Sequence of chain 1.C:
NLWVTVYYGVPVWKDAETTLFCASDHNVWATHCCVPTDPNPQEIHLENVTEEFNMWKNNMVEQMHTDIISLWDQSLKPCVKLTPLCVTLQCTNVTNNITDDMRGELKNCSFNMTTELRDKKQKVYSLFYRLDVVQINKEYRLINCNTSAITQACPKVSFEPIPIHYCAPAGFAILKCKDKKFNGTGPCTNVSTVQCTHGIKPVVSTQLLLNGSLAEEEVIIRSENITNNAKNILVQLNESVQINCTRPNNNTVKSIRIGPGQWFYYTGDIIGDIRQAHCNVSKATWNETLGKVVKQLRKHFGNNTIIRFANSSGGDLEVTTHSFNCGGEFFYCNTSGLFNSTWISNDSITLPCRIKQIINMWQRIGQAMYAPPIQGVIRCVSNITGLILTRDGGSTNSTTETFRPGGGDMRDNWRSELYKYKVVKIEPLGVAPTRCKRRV

The small molecule below binds the protein below.
Small molecule (SMILES): CC(=O)N[C@H]1[C@H](O[C@H]2[C@H](O)[C@@H](NC(C)=O)CO[C@@H]2CO)O[C@H](CO)[C@@H](O)[C@@H]1O

Binding-site contacts:
Ligand atom C5 contacts residue ASN303 of chain 1.C at 3.7 Å.
Ligand atom O4 contacts residue THR51 of chain 1.F at 4.0 Å.
Ligand atom O5 contacts residue SER52 of chain 1.F at 3.8 Å.
Ligand atom C1 contacts residue TYR49 of chain 1.F at 3.7 Å (hydrophobic).
Ligand atom O5 contacts residue ASN303 of chain 1.C at 2.4 Å (h-bond).
Ligand atom O4 contacts residue MET31 of chain 1.F at 4.2 Å.
Ligand atom C8 contacts residue PRO301 of chain 1.C at 3.8 Å (hydrophobic).
Ligand atom C1 contacts residue SER52 of chain 1.F at 3.9 Å.
Ligand atom N2 contacts residue THR51 of chain 1.F at 4.1 Å.
Ligand atom C4 contacts residue THR51 of chain 1.F at 4.1 Å.
Ligand atom C4 contacts residue SER52 of chain 1.F at 3.4 Å.
Ligand atom O4 contacts residue SER52 of chain 1.F at 4.2 Å.
Ligand atom C7 contacts residue ASN303 of chain 1.C at 3.2 Å.
Ligand atom N2 contacts residue VAL442 of chain 1.C at 4.2 Å.
Ligand atom O3 contacts residue MET31 of chain 1.F at 3.3 Å.
Ligand atom C7 contacts residue TYR49 of chain 1.F at 3.7 Å (hydrophobic).
Ligand atom C5 contacts residue SER52 of chain 1.F at 3.4 Å.
Ligand atom C6 contacts residue SER52 of chain 1.F at 3.8 Å.
Ligand atom C3 contacts residue MET31 of chain 1.F at 4.0 Å (hydrophobic).
Ligand atom N2 contacts residue MET31 of chain 1.F at 3.8 Å.
Ligand atom O7 contacts residue MET31 of chain 1.F at 3.3 Å.
Ligand atom O5 contacts residue TYR49 of chain 1.F at 3.3 Å.
Ligand atom N2 contacts residue ASN303 of chain 1.C at 2.9 Å (h-bond).
Ligand atom C8 contacts residue MET31 of chain 1.F at 3.4 Å (hydrophobic).
Ligand atom C2 contacts residue THR51 of chain 1.F at 4.1 Å.
Ligand atom O7 contacts residue TYR49 of chain 1.F at 2.6 Å (h-bond).
Ligand atom N2 contacts residue TYR49 of chain 1.F at 4.2 Å.
Ligand atom C3 contacts residue ASN303 of chain 1.C at 3.8 Å.
Ligand atom C7 contacts residue MET31 of chain 1.F at 3.6 Å (hydrophobic).
Ligand atom C2 contacts residue ASN303 of chain 1.C at 2.5 Å.
Ligand atom C3 contacts residue THR51 of chain 1.F at 3.3 Å.
Ligand atom C1 contacts residue ASN303 of chain 1.C at 1.4 Å.
Ligand atom O3 contacts residue SER52 of chain 1.F at 3.5 Å (h-bond).
Ligand atom O3 contacts residue THR51 of chain 1.F at 3.9 Å.
Ligand atom C1 contacts residue VAL442 of chain 1.C at 4.1 Å (hydrophobic).
Ligand atom C3 contacts residue SER52 of chain 1.F at 3.8 Å.
Ligand atom O7 contacts residue ASN303 of chain 1.C at 2.8 Å (h-bond).
Ligand atom C2 contacts residue TYR49 of chain 1.F at 3.8 Å (hydrophobic).
Ligand atom C2 contacts residue SER52 of chain 1.F at 4.0 Å.
Ligand atom C8 contacts residue ASN30 of chain 1.F at 4.1 Å.

Sequence of chain 1.F:
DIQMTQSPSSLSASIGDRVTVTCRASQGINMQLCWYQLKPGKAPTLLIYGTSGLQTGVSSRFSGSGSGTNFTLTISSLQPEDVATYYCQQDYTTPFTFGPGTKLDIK

Sequence of chain 1.E:
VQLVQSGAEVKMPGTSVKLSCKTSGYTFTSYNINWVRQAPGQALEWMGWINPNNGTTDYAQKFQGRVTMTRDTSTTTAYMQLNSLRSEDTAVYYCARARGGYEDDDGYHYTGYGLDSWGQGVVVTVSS